A small-molecule ligand and the protein it binds are described below.
Small molecule (SMILES): O=C(c1ccccc1)C(F)F

Sequence of chain 2.A:
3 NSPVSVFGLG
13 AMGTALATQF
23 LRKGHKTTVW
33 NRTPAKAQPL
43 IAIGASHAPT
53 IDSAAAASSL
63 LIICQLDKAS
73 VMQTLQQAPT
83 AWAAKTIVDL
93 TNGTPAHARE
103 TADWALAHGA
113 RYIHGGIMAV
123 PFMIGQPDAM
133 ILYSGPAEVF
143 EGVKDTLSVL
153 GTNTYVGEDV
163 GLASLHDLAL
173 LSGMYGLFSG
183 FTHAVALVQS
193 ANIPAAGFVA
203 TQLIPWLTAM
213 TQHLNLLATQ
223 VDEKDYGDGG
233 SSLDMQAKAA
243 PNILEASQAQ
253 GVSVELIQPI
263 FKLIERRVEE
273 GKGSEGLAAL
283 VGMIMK

Sequence of chain 1.A:
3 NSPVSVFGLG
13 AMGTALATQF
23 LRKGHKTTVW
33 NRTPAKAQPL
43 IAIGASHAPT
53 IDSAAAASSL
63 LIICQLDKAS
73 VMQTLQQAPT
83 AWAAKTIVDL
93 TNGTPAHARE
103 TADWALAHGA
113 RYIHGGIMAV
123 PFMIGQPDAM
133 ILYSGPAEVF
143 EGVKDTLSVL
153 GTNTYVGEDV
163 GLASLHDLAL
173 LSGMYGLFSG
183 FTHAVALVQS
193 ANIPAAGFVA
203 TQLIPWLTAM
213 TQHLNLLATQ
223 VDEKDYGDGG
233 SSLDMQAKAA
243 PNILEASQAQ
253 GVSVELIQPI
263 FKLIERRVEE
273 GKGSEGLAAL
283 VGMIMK

Binding-site contacts:
Ligand atom C6 contacts residue LEU173 of chain 1.A at 4.3 Å (hydrophobic).
Ligand atom O1 contacts residue MET237 of chain 2.A at 3.9 Å.
Ligand atom C3 contacts residue GLN238 of chain 2.A at 3.8 Å.
Ligand atom C6 contacts residue VAL122 of chain 1.A at 4.0 Å (hydrophobic).
Ligand atom C6 contacts residue MET176 of chain 1.A at 3.8 Å (hydrophobic).
Ligand atom C4 contacts residue NDP1 of chain 1.B at 4.3 Å.
Ligand atom C1 contacts residue MET237 of chain 2.A at 4.1 Å (hydrophobic).
Ligand atom C7 contacts residue MET176 of chain 1.A at 4.1 Å (hydrophobic).
Ligand atom C6 contacts residue TRP208 of chain 2.A at 4.1 Å (hydrophobic).
Ligand atom C5 contacts residue SER233 of chain 2.A at 4.3 Å.
Ligand atom C6 contacts residue NDP1 of chain 1.B at 3.9 Å.
Ligand atom C1 contacts residue TYR177 of chain 1.A at 3.9 Å (hydrophobic).
Ligand atom C8 contacts residue LEU173 of chain 1.A at 3.7 Å (hydrophobic).
Ligand atom C5 contacts residue VAL122 of chain 1.A at 3.6 Å (hydrophobic).
Ligand atom O1 contacts residue GLN238 of chain 2.A at 3.6 Å.
Ligand atom C2 contacts residue NDP1 of chain 1.B at 4.1 Å.
Ligand atom C3 contacts residue MET237 of chain 2.A at 4.3 Å (hydrophobic).
Ligand atom O1 contacts residue ALA241 of chain 2.A at 4.0 Å.
Ligand atom C4 contacts residue MET176 of chain 1.A at 3.8 Å (hydrophobic).
Ligand atom F2 contacts residue MET237 of chain 2.A at 4.3 Å.
Ligand atom F1 contacts residue MET237 of chain 2.A at 3.7 Å.
Ligand atom C5 contacts residue MET176 of chain 1.A at 3.6 Å (hydrophobic).
Ligand atom F2 contacts residue NDP1 of chain 1.B at 3.2 Å.
Ligand atom C3 contacts residue TYR177 of chain 1.A at 3.8 Å (hydrophobic).
Ligand atom C2 contacts residue LEU173 of chain 1.A at 4.2 Å (hydrophobic).
Ligand atom C2 contacts residue MET176 of chain 1.A at 4.0 Å (hydrophobic).
Ligand atom C3 contacts residue MET176 of chain 1.A at 3.9 Å (hydrophobic).
Ligand atom O1 contacts residue TYR177 of chain 1.A at 3.0 Å (h-bond).
Ligand atom C8 contacts residue NDP1 of chain 1.B at 3.8 Å.
Ligand atom F1 contacts residue NDP1 of chain 1.B at 2.9 Å.
Ligand atom F2 contacts residue ALA241 of chain 2.A at 3.2 Å.
Ligand atom C2 contacts residue TYR177 of chain 1.A at 4.2 Å (hydrophobic).
Ligand atom C5 contacts residue NDP1 of chain 1.B at 4.1 Å.
Ligand atom C7 contacts residue LEU173 of chain 1.A at 3.7 Å (hydrophobic).
Ligand atom F2 contacts residue LEU173 of chain 1.A at 3.5 Å.
Ligand atom C4 contacts residue GLN238 of chain 2.A at 4.3 Å.
Ligand atom F2 contacts residue ASN94 of chain 1.A at 3.4 Å.
Ligand atom C1 contacts residue LEU173 of chain 1.A at 4.2 Å (hydrophobic).
Ligand atom C4 contacts residue SER233 of chain 2.A at 4.0 Å.
Ligand atom C7 contacts residue NDP1 of chain 1.B at 3.5 Å.